Binding-site contacts:
Ligand atom C7 contacts residue ASN316 of chain 1.E at 3.2 Å.
Ligand atom C4 contacts residue ASN316 of chain 1.E at 4.2 Å.
Ligand atom C2 contacts residue GLN416 of chain 1.E at 3.9 Å.
Ligand atom N2 contacts residue NAG1 of chain 1.SB at 4.3 Å.
Ligand atom C3 contacts residue GLN416 of chain 1.E at 3.9 Å.
Ligand atom C8 contacts residue ASN316 of chain 1.E at 4.5 Å.
Ligand atom C1 contacts residue GLN416 of chain 1.E at 3.7 Å.
Ligand atom C2 contacts residue ASN316 of chain 1.E at 2.4 Å.
Ligand atom N2 contacts residue GLN416 of chain 1.E at 3.7 Å.
Ligand atom O5 contacts residue ASN316 of chain 1.E at 2.3 Å (h-bond).
Ligand atom C8 contacts residue NAG1 of chain 1.SB at 3.3 Å.
Ligand atom C3 contacts residue ASN316 of chain 1.E at 3.8 Å.
Ligand atom N2 contacts residue ASN316 of chain 1.E at 2.9 Å (h-bond).
Ligand atom C5 contacts residue ASN316 of chain 1.E at 3.7 Å.
Ligand atom C1 contacts residue ASN316 of chain 1.E at 1.4 Å.
Ligand atom O7 contacts residue ASN316 of chain 1.E at 3.1 Å (h-bond).
Ligand atom O6 contacts residue ARG314 of chain 1.E at 3.4 Å (salt-bridge).
Ligand atom C7 contacts residue NAG1 of chain 1.SB at 4.2 Å.

Sequence of chain 1.E:
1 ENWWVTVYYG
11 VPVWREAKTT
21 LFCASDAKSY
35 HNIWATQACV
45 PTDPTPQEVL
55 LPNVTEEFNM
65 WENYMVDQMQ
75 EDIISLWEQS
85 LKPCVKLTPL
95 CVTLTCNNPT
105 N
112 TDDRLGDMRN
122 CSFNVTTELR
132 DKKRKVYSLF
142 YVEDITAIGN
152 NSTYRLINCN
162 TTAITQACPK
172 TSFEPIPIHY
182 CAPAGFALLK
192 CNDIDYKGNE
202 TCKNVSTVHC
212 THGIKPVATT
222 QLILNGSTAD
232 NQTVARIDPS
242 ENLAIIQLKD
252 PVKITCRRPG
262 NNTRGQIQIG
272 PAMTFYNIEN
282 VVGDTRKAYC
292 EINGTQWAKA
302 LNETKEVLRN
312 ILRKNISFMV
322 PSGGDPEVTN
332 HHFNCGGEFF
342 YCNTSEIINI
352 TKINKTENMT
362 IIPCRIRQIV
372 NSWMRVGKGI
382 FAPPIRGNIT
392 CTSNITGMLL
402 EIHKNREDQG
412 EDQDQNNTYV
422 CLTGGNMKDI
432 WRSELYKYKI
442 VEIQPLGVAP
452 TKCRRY

This small molecule binds to this protein.
Small molecule (SMILES): CC(=O)N[C@@H]1[C@@H](O)[C@H](O)[C@@H](CO)O[C@H]1O